Sequence of chain 1.A:
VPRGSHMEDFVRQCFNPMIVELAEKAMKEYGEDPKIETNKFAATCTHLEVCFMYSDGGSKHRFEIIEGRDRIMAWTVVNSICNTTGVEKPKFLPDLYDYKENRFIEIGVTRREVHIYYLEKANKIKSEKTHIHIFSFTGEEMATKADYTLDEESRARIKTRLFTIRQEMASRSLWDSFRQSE

Binding-site contacts:
Ligand atom C37 contacts residue ILE79 of chain 1.A at 4.3 Å (hydrophobic).
Ligand atom C35 contacts residue PHE66 of chain 1.A at 4.2 Å (hydrophobic).
Ligand atom C35 contacts residue GLU81 of chain 1.A at 3.8 Å.
Ligand atom C04 contacts residue PHE66 of chain 1.A at 4.3 Å (hydrophobic).
Ligand atom C26 contacts residue PHE66 of chain 1.A at 3.7 Å (hydrophobic).
Ligand atom C06 contacts residue MET32 of chain 1.A at 3.6 Å (hydrophobic).
Ligand atom C33 contacts residue ILE79 of chain 1.A at 4.2 Å (hydrophobic).
Ligand atom C34 contacts residue PHE66 of chain 1.A at 4.2 Å (hydrophobic).
Ligand atom C35 contacts residue GLY82 of chain 1.A at 4.2 Å.
Ligand atom C34 contacts residue LEU36 of chain 1.A at 4.1 Å (hydrophobic).
Ligand atom O02 contacts residue MET32 of chain 1.A at 4.5 Å.
Ligand atom C28 contacts residue PHE66 of chain 1.A at 4.3 Å (hydrophobic).
Ligand atom C36 contacts residue GLU81 of chain 1.A at 4.2 Å.
Ligand atom C06 contacts residue PHE66 of chain 1.A at 4.4 Å (hydrophobic).
Ligand atom C29 contacts residue PHE66 of chain 1.A at 4.3 Å (hydrophobic).
Ligand atom N04 contacts residue PHE66 of chain 1.A at 4.2 Å.
Ligand atom C02 contacts residue MET32 of chain 1.A at 4.4 Å (hydrophobic).
Ligand atom C08 contacts residue MET32 of chain 1.A at 4.3 Å (hydrophobic).
Ligand atom O03 contacts residue ASN30 of chain 1.A at 4.0 Å.
Ligand atom O06 contacts residue ILE79 of chain 1.A at 4.0 Å.
Ligand atom O03 contacts residue MET32 of chain 1.A at 3.8 Å.
Ligand atom C04 contacts residue MET32 of chain 1.A at 3.7 Å (hydrophobic).
Ligand atom C36 contacts residue ILE79 of chain 1.A at 3.9 Å (hydrophobic).
Ligand atom C05 contacts residue MET32 of chain 1.A at 4.3 Å (hydrophobic).
Ligand atom C35 contacts residue ILE79 of chain 1.A at 4.2 Å (hydrophobic).
Ligand atom C36 contacts residue ARG83 of chain 1.A at 4.2 Å.
Ligand atom O04 contacts residue MET32 of chain 1.A at 3.8 Å.
Ligand atom C28 contacts residue ILE33 of chain 1.A at 4.2 Å (hydrophobic).
Ligand atom C27 contacts residue PHE66 of chain 1.A at 4.2 Å (hydrophobic).

A protein and the small-molecule ligand that binds it are described below.
Small molecule (SMILES): C[C@H](C[C@@H](C[C@H](C[C@@H](C[C@@H](CCN1CCCC1=O)N1CCCC1=O)N1CCCC1=O)N1CCCC1=O)N1CCCC1=O)N1CCCC1=O